Binding-site contacts:
Ligand atom O5' contacts residue GLY235 of chain 4.A at 3.5 Å.
Ligand atom C3' contacts residue SER68 of chain 4.A at 3.6 Å.
Ligand atom N1 contacts residue GLU318 of chain 4.A at 2.7 Å (salt-bridge).
Ligand atom O2P contacts residue GLY257 of chain 4.A at 2.9 Å (h-bond).
Ligand atom O3' contacts residue SER68 of chain 4.A at 2.8 Å (h-bond).
Ligand atom O6 contacts residue MET284 of chain 4.A at 3.2 Å (h-bond).
Ligand atom O2' contacts residue ASP234 of chain 4.A at 2.6 Å (salt-bridge).
Ligand atom O1P contacts residue SER199 of chain 4.A at 2.9 Å (h-bond).
Ligand atom C1' contacts residue FWY1 of chain 4.C at 3.7 Å.
Ligand atom O6 contacts residue GLY319 of chain 4.A at 3.3 Å.
Ligand atom O5' contacts residue GLY198 of chain 4.A at 3.5 Å.
Ligand atom O6 contacts residue FWY1 of chain 4.C at 3.2 Å (h-bond).
Ligand atom C2 contacts residue FWY1 of chain 4.C at 3.1 Å.
Ligand atom N7 contacts residue MET284 of chain 4.A at 3.0 Å (h-bond).
Ligand atom C6 contacts residue FWY1 of chain 4.C at 2.9 Å.
Ligand atom C3' contacts residue ASP234 of chain 4.A at 3.4 Å.
Ligand atom O3P contacts residue TYR281 of chain 4.A at 2.6 Å (h-bond).
Ligand atom C4 contacts residue ILE200 of chain 4.A at 3.7 Å (hydrophobic).
Ligand atom O3' contacts residue ASP234 of chain 4.A at 2.5 Å (salt-bridge).
Ligand atom O3P contacts residue SER258 of chain 4.A at 3.0 Å (h-bond).
Ligand atom O3' contacts residue MET255 of chain 4.A at 3.6 Å.
Ligand atom C5 contacts residue ILE200 of chain 4.A at 3.4 Å (hydrophobic).
Ligand atom N7 contacts residue ILE200 of chain 4.A at 3.6 Å.
Ligand atom O3P contacts residue SER199 of chain 4.A at 2.7 Å (h-bond).
Ligand atom N7 contacts residue GLY283 of chain 4.A at 3.6 Å.
Ligand atom N1 contacts residue FWY1 of chain 4.C at 2.7 Å (h-bond).
Ligand atom C5' contacts residue TYR281 of chain 4.A at 3.5 Å (hydrophobic).
Ligand atom C2 contacts residue CYS201 of chain 4.A at 3.3 Å (hydrophobic).
Ligand atom C6 contacts residue GLY285 of chain 4.A at 3.6 Å.
Ligand atom O1P contacts residue GLY198 of chain 4.A at 3.5 Å.
Ligand atom O2P contacts residue SER258 of chain 4.A at 3.3 Å (h-bond).
Ligand atom C8 contacts residue MET70 of chain 4.A at 3.6 Å (hydrophobic).
Ligand atom O2' contacts residue FWY1 of chain 4.C at 3.4 Å.
Ligand atom C4 contacts residue FWY1 of chain 4.C at 3.6 Å.
Ligand atom O6 contacts residue GLY285 of chain 4.A at 2.7 Å (h-bond).
Ligand atom C4' contacts residue ASP234 of chain 4.A at 3.5 Å.
Ligand atom N3 contacts residue FWY1 of chain 4.C at 3.2 Å.
Ligand atom O1P contacts residue GLY236 of chain 4.A at 2.9 Å (h-bond).
Ligand atom O6 contacts residue GLY283 of chain 4.A at 3.2 Å.
Ligand atom C2 contacts residue GLU318 of chain 4.A at 3.5 Å.

Sequence of chain 4.A:
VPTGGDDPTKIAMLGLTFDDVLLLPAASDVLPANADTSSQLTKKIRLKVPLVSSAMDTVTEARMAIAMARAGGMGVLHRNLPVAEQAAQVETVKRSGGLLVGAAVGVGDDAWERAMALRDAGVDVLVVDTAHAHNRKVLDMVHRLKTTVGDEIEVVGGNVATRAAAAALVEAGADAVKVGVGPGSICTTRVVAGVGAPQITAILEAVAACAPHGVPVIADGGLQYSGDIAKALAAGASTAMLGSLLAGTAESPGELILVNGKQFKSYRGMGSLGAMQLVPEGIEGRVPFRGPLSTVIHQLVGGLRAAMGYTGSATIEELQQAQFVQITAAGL

This small molecule binds to this protein.
Small molecule (SMILES): O=c1[nH]cnc2c1ncn2[C@@H]1O[C@H](COP(=O)(O)O)[C@@H](O)[C@H]1O